Sequence of chain 1.A:
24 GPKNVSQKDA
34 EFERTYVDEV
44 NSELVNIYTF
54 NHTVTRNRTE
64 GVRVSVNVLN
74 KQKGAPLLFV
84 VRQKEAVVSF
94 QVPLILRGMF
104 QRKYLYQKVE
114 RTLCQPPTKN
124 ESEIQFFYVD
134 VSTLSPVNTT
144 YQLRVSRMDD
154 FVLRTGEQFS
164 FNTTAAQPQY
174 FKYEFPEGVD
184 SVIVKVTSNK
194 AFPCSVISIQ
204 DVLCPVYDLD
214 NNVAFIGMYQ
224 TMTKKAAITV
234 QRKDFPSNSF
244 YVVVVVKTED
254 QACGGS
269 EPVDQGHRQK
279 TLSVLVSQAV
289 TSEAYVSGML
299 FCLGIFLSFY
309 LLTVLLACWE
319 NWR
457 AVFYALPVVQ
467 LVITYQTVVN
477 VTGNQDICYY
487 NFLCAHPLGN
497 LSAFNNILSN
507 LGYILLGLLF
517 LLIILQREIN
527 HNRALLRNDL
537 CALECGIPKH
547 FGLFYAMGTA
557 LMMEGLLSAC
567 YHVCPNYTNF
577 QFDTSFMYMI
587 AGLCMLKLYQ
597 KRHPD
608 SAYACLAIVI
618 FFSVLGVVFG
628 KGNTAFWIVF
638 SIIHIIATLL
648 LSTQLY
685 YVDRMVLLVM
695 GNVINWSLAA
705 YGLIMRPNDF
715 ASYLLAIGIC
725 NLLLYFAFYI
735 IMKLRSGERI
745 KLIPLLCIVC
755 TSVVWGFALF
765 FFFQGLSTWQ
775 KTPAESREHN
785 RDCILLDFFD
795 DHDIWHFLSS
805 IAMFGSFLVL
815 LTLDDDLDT

Binding-site contacts:
Ligand atom C3 contacts residue ASN123 of chain 1.A at 3.9 Å.
Ligand atom N2 contacts residue ASN123 of chain 1.A at 2.4 Å (h-bond).
Ligand atom C4 contacts residue ASN123 of chain 1.A at 4.3 Å.
Ligand atom C1 contacts residue GLU126 of chain 1.A at 4.1 Å.
Ligand atom C8 contacts residue ASN123 of chain 1.A at 3.4 Å.
Ligand atom O5 contacts residue ASN123 of chain 1.A at 2.3 Å (h-bond).
Ligand atom C2 contacts residue ASN123 of chain 1.A at 2.6 Å.
Ligand atom O7 contacts residue ASN123 of chain 1.A at 3.8 Å.
Ligand atom O5 contacts residue GLU126 of chain 1.A at 3.5 Å (salt-bridge).
Ligand atom C1 contacts residue ASN123 of chain 1.A at 1.4 Å.
Ligand atom C7 contacts residue ASN123 of chain 1.A at 3.0 Å.
Ligand atom C5 contacts residue ASN123 of chain 1.A at 3.6 Å.

This small molecule binds to this protein.
Small molecule (SMILES): CC(=O)N[C@@H]1[C@@H](O)[C@H](O)[C@@H](CO)O[C@H]1O